Binding-site contacts:
Ligand atom F2 contacts residue ASN247 of chain 1.C at 3.2 Å.
Ligand atom F4 contacts residue GLN295 of chain 1.C at 3.4 Å.
Ligand atom O1 contacts residue MET283 of chain 1.C at 3.2 Å.
Ligand atom O3 contacts residue ILE262 of chain 1.C at 3.6 Å.
Ligand atom F4 contacts residue MET283 of chain 1.C at 3.6 Å.
Ligand atom C19 contacts residue PHE298 of chain 1.C at 3.5 Å (hydrophobic).
Ligand atom C6 contacts residue MET283 of chain 1.C at 3.5 Å (hydrophobic).
Ligand atom F2 contacts residue THR259 of chain 1.C at 3.6 Å.
Ligand atom F1 contacts residue PRO248 of chain 1.C at 3.6 Å.
Ligand atom C12 contacts residue PHE298 of chain 1.C at 3.6 Å (hydrophobic).
Ligand atom C16 contacts residue GLN295 of chain 1.C at 3.5 Å.
Ligand atom F2 contacts residue ILE262 of chain 1.C at 3.7 Å.
Ligand atom F3 contacts residue MET283 of chain 1.C at 2.9 Å.
Ligand atom O4 contacts residue PHE298 of chain 1.C at 3.5 Å.
Ligand atom C24 contacts residue HIS86 of chain 1.C at 3.7 Å.
Ligand atom F4 contacts residue PHE298 of chain 1.C at 3.5 Å.
Ligand atom C22 contacts residue MET199 of chain 1.C at 3.7 Å (hydrophobic).
Ligand atom C22 contacts residue ASP244 of chain 1.C at 3.7 Å.
Ligand atom C5 contacts residue MET283 of chain 1.C at 3.3 Å (hydrophobic).
Ligand atom O1 contacts residue PHE298 of chain 1.C at 3.7 Å.
Ligand atom F2 contacts residue TRP258 of chain 1.C at 3.5 Å.
Ligand atom O3 contacts residue GLN295 of chain 1.C at 3.1 Å (h-bond).
Ligand atom O4 contacts residue GLN295 of chain 1.C at 3.0 Å (h-bond).
Ligand atom C14 contacts residue PHE298 of chain 1.C at 3.7 Å (hydrophobic).
Ligand atom C18 contacts residue MET283 of chain 1.C at 3.6 Å (hydrophobic).
Ligand atom C18 contacts residue GLN295 of chain 1.C at 3.4 Å.
Ligand atom C15 contacts residue ILE262 of chain 1.C at 3.6 Å (hydrophobic).
Ligand atom C4 contacts residue SER294 of chain 1.C at 3.7 Å.
Ligand atom O2 contacts residue ILE302 of chain 1.C at 3.3 Å.
Ligand atom C16 contacts residue THR259 of chain 1.C at 3.6 Å.
Ligand atom F1 contacts residue TYR255 of chain 1.C at 3.7 Å.
Ligand atom F1 contacts residue PHE298 of chain 1.C at 3.6 Å.
Ligand atom F1 contacts residue ASN247 of chain 1.C at 3.4 Å.
Ligand atom C15 contacts residue PHE298 of chain 1.C at 3.3 Å (hydrophobic).
Ligand atom C1 contacts residue GLY297 of chain 1.C at 3.7 Å.
Ligand atom C17 contacts residue PHE298 of chain 1.C at 3.4 Å (hydrophobic).
Ligand atom F3 contacts residue PHE266 of chain 1.C at 3.5 Å.
Ligand atom C27 contacts residue EDO1 of chain 1.FB at 3.7 Å.
Ligand atom N1 contacts residue MET283 of chain 1.C at 3.6 Å.
Ligand atom O5 contacts residue MET199 of chain 1.C at 3.2 Å.

Sequence of chain 1.C:
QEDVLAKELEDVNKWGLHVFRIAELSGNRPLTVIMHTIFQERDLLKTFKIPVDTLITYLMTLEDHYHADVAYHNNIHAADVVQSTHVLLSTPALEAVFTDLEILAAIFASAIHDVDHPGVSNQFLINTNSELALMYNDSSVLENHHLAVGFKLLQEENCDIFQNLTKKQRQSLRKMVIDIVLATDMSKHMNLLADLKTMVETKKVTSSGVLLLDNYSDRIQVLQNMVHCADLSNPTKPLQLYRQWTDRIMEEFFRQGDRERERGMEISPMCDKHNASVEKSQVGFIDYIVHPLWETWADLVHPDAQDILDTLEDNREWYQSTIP

The small molecule below binds the protein below.
Small molecule (SMILES): CC1(C)CC(=O)N(CC(=O)N2CCC(N3N=C(c4ccc(OC(F)F)c(OC(F)F)c4)[C@H]4CC=CC[C@H]4C3=O)CC2)C(=O)C1